Binding-site contacts:
Ligand atom O3P contacts residue ARG212 of chain 1.C at 3.1 Å (salt-bridge).
Ligand atom N7 contacts residue TRP97 of chain 1.C at 4.1 Å.
Ligand atom C5R contacts residue SER180 of chain 1.C at 3.9 Å.
Ligand atom O3P contacts residue ARG214 of chain 1.C at 3.1 Å (salt-bridge).
Ligand atom O5R contacts residue CYS176 of chain 1.C at 4.0 Å.
Ligand atom O2P contacts residue ARG214 of chain 1.C at 2.8 Å (salt-bridge).
Ligand atom N1 contacts residue CYS176 of chain 1.C at 4.0 Å.
Ligand atom O5R contacts residue SER180 of chain 1.C at 2.6 Å (h-bond).
Ligand atom O4R contacts residue CYS176 of chain 1.C at 3.0 Å (h-bond).
Ligand atom C6 contacts residue CYS176 of chain 1.C at 3.7 Å (hydrophobic).
Ligand atom O1P contacts residue CYS176 of chain 1.C at 4.3 Å.
Ligand atom O3R contacts residue TYR184 of chain 1.C at 3.6 Å.
Ligand atom P contacts residue SER180 of chain 1.C at 3.1 Å.
Ligand atom C5 contacts residue CYS176 of chain 1.C at 4.5 Å (hydrophobic).
Ligand atom P contacts residue ARG212 of chain 1.C at 4.3 Å.
Ligand atom C1R contacts residue CYS176 of chain 1.C at 3.9 Å (hydrophobic).
Ligand atom O3P contacts residue ARG181 of chain 1.C at 4.2 Å.
Ligand atom P contacts residue ARG214 of chain 1.C at 3.6 Å.
Ligand atom C5R contacts residue CYS176 of chain 1.C at 4.3 Å (hydrophobic).
Ligand atom O3P contacts residue SER180 of chain 1.C at 2.4 Å (h-bond).
Ligand atom O1P contacts residue ARG212 of chain 1.C at 4.3 Å.
Ligand atom O2R contacts residue TYR184 of chain 1.C at 3.8 Å.
Ligand atom C4R contacts residue CYS176 of chain 1.C at 4.1 Å (hydrophobic).
Ligand atom C4R contacts residue SER180 of chain 1.C at 4.0 Å.
Ligand atom O2P contacts residue SER180 of chain 1.C at 4.0 Å.
Ligand atom O1P contacts residue SER180 of chain 1.C at 4.2 Å.
Ligand atom O4R contacts residue SER180 of chain 1.C at 4.2 Å.
Ligand atom O5R contacts residue ARG214 of chain 1.C at 4.3 Å.

Sequence of chain 1.C:
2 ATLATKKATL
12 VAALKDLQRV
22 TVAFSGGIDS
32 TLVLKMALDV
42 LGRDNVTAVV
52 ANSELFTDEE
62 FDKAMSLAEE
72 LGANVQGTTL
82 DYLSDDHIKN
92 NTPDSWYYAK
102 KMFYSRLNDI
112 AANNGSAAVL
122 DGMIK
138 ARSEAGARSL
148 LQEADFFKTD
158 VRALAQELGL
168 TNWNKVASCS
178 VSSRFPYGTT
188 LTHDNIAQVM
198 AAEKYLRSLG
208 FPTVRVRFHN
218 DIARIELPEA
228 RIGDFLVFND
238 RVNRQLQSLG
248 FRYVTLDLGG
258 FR

A protein and the small-molecule ligand that binds it are described below.
Small molecule (SMILES): NC(=O)c1ccc[n+]([C@@H]2O[C@H](COP(=O)(O)O)[C@@H](O)[C@H]2O)c1